A small-molecule ligand and the protein it binds are described below.
Small molecule (SMILES): CC(=O)N[C@@H]1[C@@H](O)[C@H](O)[C@@H](CO)O[C@H]1O

Binding-site contacts:
Ligand atom N2 contacts residue TRP168 of chain 1.A at 3.9 Å.
Ligand atom C8 contacts residue GLU166 of chain 1.A at 3.4 Å.
Ligand atom O3 contacts residue ASP4 of chain 1.B at 4.1 Å.
Ligand atom O3 contacts residue TRP168 of chain 1.A at 3.1 Å (h-bond).
Ligand atom C3 contacts residue TRP168 of chain 1.A at 4.3 Å (hydrophobic).
Ligand atom O7 contacts residue HIS167 of chain 1.A at 3.8 Å.
Ligand atom C4 contacts residue ASN118 of chain 1.A at 4.5 Å.
Ligand atom C8 contacts residue TRP168 of chain 1.A at 4.1 Å (hydrophobic).
Ligand atom C7 contacts residue TRP168 of chain 1.A at 3.6 Å (hydrophobic).
Ligand atom O7 contacts residue GLU166 of chain 1.A at 3.7 Å.
Ligand atom C7 contacts residue GLU166 of chain 1.A at 4.2 Å.
Ligand atom O7 contacts residue VAL117 of chain 1.A at 4.2 Å.
Ligand atom O5 contacts residue ASN118 of chain 1.A at 2.5 Å (h-bond).
Ligand atom O7 contacts residue ASN118 of chain 1.A at 4.3 Å.
Ligand atom C8 contacts residue ASN118 of chain 1.A at 3.6 Å.
Ligand atom C2 contacts residue GLU166 of chain 1.A at 4.4 Å.
Ligand atom C1 contacts residue ASN118 of chain 1.A at 1.5 Å.
Ligand atom O7 contacts residue VAL116 of chain 1.A at 4.0 Å.
Ligand atom C7 contacts residue ASN118 of chain 1.A at 3.4 Å.
Ligand atom C3 contacts residue ASN118 of chain 1.A at 3.9 Å.
Ligand atom N2 contacts residue ASN118 of chain 1.A at 2.9 Å (h-bond).
Ligand atom C1 contacts residue GLU166 of chain 1.A at 4.2 Å.
Ligand atom C5 contacts residue ASN118 of chain 1.A at 3.8 Å.
Ligand atom O7 contacts residue TRP168 of chain 1.A at 3.7 Å.
Ligand atom C2 contacts residue ASN118 of chain 1.A at 2.5 Å.
Ligand atom C8 contacts residue HIS167 of chain 1.A at 4.0 Å.
Ligand atom O5 contacts residue GLU166 of chain 1.A at 4.4 Å.

Sequence of chain 1.A:
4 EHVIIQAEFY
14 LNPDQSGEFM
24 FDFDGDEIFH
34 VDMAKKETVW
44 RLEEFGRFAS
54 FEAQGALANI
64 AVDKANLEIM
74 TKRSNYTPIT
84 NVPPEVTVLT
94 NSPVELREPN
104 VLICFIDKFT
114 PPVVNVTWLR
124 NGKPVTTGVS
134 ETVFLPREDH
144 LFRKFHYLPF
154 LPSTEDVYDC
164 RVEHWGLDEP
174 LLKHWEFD

Sequence of chain 1.B:
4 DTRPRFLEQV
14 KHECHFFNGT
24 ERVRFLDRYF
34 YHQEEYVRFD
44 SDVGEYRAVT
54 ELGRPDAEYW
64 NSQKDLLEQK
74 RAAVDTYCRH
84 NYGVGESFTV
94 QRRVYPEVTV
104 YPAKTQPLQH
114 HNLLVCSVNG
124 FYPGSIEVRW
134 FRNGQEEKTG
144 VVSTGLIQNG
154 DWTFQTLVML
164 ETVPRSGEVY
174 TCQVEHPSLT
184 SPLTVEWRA